This small molecule binds to this protein.
Small molecule (SMILES): CC(=O)C(=Cc1cc(O)c(O)c([N+](=O)[O-])c1)C(C)=O

Sequence of chain 1.A:
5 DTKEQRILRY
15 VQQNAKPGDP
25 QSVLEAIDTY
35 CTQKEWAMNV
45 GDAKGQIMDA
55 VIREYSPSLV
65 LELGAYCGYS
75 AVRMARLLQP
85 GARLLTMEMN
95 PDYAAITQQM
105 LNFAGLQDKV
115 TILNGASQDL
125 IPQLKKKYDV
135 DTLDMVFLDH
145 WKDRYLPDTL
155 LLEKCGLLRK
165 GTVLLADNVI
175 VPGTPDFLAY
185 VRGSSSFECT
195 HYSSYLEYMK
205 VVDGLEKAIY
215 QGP

Binding-site contacts:
Ligand atom C18 contacts residue SAM1 of chain 1.B at 3.4 Å.
Ligand atom C16 contacts residue MG1 of chain 1.D at 2.9 Å.
Ligand atom C08 contacts residue TRP40 of chain 1.A at 3.8 Å (hydrophobic).
Ligand atom O19 contacts residue ASP143 of chain 1.A at 2.9 Å (salt-bridge).
Ligand atom C06 contacts residue PRO176 of chain 1.A at 3.8 Å (hydrophobic).
Ligand atom C05 contacts residue PRO176 of chain 1.A at 3.8 Å (hydrophobic).
Ligand atom C15 contacts residue TRP40 of chain 1.A at 4.0 Å (hydrophobic).
Ligand atom C18 contacts residue LYS146 of chain 1.A at 3.7 Å.
Ligand atom N02 contacts residue TRP145 of chain 1.A at 3.9 Å.
Ligand atom O03 contacts residue HIS144 of chain 1.A at 3.6 Å (h-bond).
Ligand atom O03 contacts residue LYS146 of chain 1.A at 3.2 Å (salt-bridge).
Ligand atom O03 contacts residue TRP145 of chain 1.A at 3.6 Å.
Ligand atom O17 contacts residue ASP171 of chain 1.A at 3.3 Å (salt-bridge).
Ligand atom C15 contacts residue ASN172 of chain 1.A at 3.6 Å.
Ligand atom C16 contacts residue ASN172 of chain 1.A at 3.2 Å.
Ligand atom O01 contacts residue TRP145 of chain 1.A at 3.5 Å.
Ligand atom O19 contacts residue ASN172 of chain 1.A at 2.9 Å (h-bond).
Ligand atom O19 contacts residue LYS146 of chain 1.A at 2.9 Å (salt-bridge).
Ligand atom C16 contacts residue GLU201 of chain 1.A at 3.1 Å.
Ligand atom N02 contacts residue LYS146 of chain 1.A at 3.5 Å.
Ligand atom C07 contacts residue TRP40 of chain 1.A at 3.5 Å (hydrophobic).
Ligand atom C04 contacts residue SAM1 of chain 1.B at 3.9 Å.
Ligand atom C04 contacts residue LYS146 of chain 1.A at 3.8 Å.
Ligand atom C16 contacts residue MET42 of chain 1.A at 4.0 Å (hydrophobic).
Ligand atom O19 contacts residue SAM1 of chain 1.B at 2.6 Å.
Ligand atom O17 contacts residue MG1 of chain 1.D at 2.1 Å.
Ligand atom C07 contacts residue PRO176 of chain 1.A at 3.9 Å (hydrophobic).
Ligand atom O17 contacts residue GLU201 of chain 1.A at 2.5 Å (salt-bridge).
Ligand atom O19 contacts residue MG1 of chain 1.D at 2.2 Å.
Ligand atom C06 contacts residue TRP40 of chain 1.A at 3.9 Å (hydrophobic).
Ligand atom O03 contacts residue MET42 of chain 1.A at 4.0 Å.
Ligand atom O01 contacts residue PEG1 of chain 1.G at 3.6 Å (h-bond).
Ligand atom C18 contacts residue ASN172 of chain 1.A at 3.2 Å.
Ligand atom C18 contacts residue MET42 of chain 1.A at 4.0 Å (hydrophobic).
Ligand atom C18 contacts residue MG1 of chain 1.D at 2.9 Å.
Ligand atom C15 contacts residue GLU201 of chain 1.A at 3.2 Å.
Ligand atom O17 contacts residue ASN172 of chain 1.A at 2.9 Å (h-bond).
Ligand atom N02 contacts residue SAM1 of chain 1.B at 3.7 Å.
Ligand atom N02 contacts residue MET42 of chain 1.A at 3.9 Å.
Ligand atom O03 contacts residue SAM1 of chain 1.B at 3.1 Å.